This small molecule binds to this protein.
Small molecule (SMILES): Nc1ncnc2c1ncn2[C@@H]1O[C@H](COP(=O)(O)OP(=O)(O)OP(O)(O)=S)[C@@H](O)[C@H]1O

Sequence of chain 1.D:
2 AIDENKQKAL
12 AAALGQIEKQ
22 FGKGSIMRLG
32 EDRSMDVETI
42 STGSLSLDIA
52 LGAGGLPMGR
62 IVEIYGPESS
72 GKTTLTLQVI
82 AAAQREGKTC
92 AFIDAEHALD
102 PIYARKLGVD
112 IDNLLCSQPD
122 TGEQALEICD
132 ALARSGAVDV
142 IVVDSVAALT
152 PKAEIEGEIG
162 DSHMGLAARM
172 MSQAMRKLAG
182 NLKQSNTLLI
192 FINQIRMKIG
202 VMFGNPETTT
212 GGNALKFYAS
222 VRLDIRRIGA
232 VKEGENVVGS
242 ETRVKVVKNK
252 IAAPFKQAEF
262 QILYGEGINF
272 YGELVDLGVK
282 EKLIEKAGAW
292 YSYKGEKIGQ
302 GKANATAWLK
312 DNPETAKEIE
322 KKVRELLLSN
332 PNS

Sequence of chain 1.C:
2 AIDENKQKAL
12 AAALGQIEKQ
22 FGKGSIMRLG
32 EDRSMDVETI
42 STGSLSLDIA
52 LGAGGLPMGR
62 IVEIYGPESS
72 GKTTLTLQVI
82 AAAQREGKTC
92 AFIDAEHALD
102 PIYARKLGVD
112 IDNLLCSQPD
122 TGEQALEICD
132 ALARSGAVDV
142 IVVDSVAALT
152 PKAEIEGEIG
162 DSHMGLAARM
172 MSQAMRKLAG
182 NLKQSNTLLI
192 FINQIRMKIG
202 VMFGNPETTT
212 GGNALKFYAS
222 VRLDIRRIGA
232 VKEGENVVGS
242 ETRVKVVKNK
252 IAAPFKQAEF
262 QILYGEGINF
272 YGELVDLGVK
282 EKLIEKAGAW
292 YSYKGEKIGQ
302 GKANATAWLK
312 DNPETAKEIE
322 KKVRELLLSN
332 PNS

Binding-site contacts:
Ligand atom O3B contacts residue LYS73 of chain 1.D at 3.5 Å (salt-bridge).
Ligand atom O4' contacts residue TYR265 of chain 1.D at 3.6 Å.
Ligand atom O1A contacts residue THR75 of chain 1.D at 3.0 Å (h-bond).
Ligand atom C1' contacts residue TYR265 of chain 1.D at 3.7 Å (hydrophobic).
Ligand atom O1B contacts residue MG1 of chain 1.H at 2.7 Å.
Ligand atom O3' contacts residue TYR265 of chain 1.D at 3.2 Å.
Ligand atom C5 contacts residue ALA253 of chain 1.C at 3.6 Å (hydrophobic).
Ligand atom C2 contacts residue TYR265 of chain 1.D at 3.6 Å (hydrophobic).
Ligand atom N1 contacts residue TYR104 of chain 1.D at 3.4 Å.
Ligand atom C8 contacts residue ASN250 of chain 1.C at 3.2 Å.
Ligand atom O2B contacts residue SER71 of chain 1.D at 3.3 Å (h-bond).
Ligand atom N6 contacts residue ALA253 of chain 1.C at 3.5 Å (h-bond).
Ligand atom O2B contacts residue GLY72 of chain 1.D at 2.5 Å (h-bond).
Ligand atom C6 contacts residue ALA253 of chain 1.C at 3.5 Å (hydrophobic).
Ligand atom N7 contacts residue LYS251 of chain 1.C at 3.5 Å (salt-bridge).
Ligand atom S1G contacts residue GLU69 of chain 1.D at 3.6 Å.
Ligand atom O3G contacts residue LYS251 of chain 1.C at 3.0 Å (salt-bridge).
Ligand atom O1A contacts residue LYS73 of chain 1.D at 3.5 Å (salt-bridge).
Ligand atom O1A contacts residue THR74 of chain 1.D at 3.2 Å (h-bond).
Ligand atom N6 contacts residue LYS251 of chain 1.C at 3.6 Å (salt-bridge).
Ligand atom S1G contacts residue PHE218 of chain 1.C at 3.5 Å.
Ligand atom C2 contacts residue TYR104 of chain 1.D at 3.5 Å (hydrophobic).
Ligand atom O2' contacts residue ASN250 of chain 1.C at 3.5 Å (h-bond).
Ligand atom N1 contacts residue ALA253 of chain 1.C at 3.5 Å (h-bond).
Ligand atom C5' contacts residue GLY72 of chain 1.D at 3.7 Å.
Ligand atom C5' contacts residue THR75 of chain 1.D at 3.2 Å.
Ligand atom O1B contacts residue THR74 of chain 1.D at 2.8 Å (h-bond).
Ligand atom O2G contacts residue LYS251 of chain 1.C at 3.7 Å.
Ligand atom O2' contacts residue PRO255 of chain 1.C at 3.2 Å.
Ligand atom S1G contacts residue SER70 of chain 1.D at 3.5 Å (h-bond).
Ligand atom O3B contacts residue SER70 of chain 1.D at 3.2 Å (h-bond).
Ligand atom N6 contacts residue ILE252 of chain 1.C at 3.5 Å.
Ligand atom O2B contacts residue LYS73 of chain 1.D at 2.7 Å (salt-bridge).
Ligand atom N6 contacts residue TYR104 of chain 1.D at 3.4 Å.
Ligand atom C2 contacts residue ALA253 of chain 1.C at 3.7 Å (hydrophobic).
Ligand atom N3 contacts residue TYR265 of chain 1.D at 3.4 Å.
Ligand atom C6 contacts residue TYR104 of chain 1.D at 3.4 Å (hydrophobic).
Ligand atom N7 contacts residue ASN250 of chain 1.C at 3.5 Å (h-bond).
Ligand atom O2G contacts residue MG1 of chain 1.H at 2.7 Å.
Ligand atom O1A contacts residue GLY72 of chain 1.D at 3.4 Å.